Binding-site contacts:
Ligand atom C2 contacts residue ASN264 of chain 1.B at 2.5 Å.
Ligand atom O5 contacts residue ASN264 of chain 1.B at 2.8 Å (h-bond).
Ligand atom C1 contacts residue GLU267 of chain 1.B at 3.7 Å.
Ligand atom O7 contacts residue ASN264 of chain 1.B at 2.9 Å (h-bond).
Ligand atom C5 contacts residue THR266 of chain 1.B at 4.3 Å.
Ligand atom C6 contacts residue GLU267 of chain 1.B at 3.9 Å.
Ligand atom C1 contacts residue ASN264 of chain 1.B at 1.6 Å.
Ligand atom N2 contacts residue ASN264 of chain 1.B at 2.7 Å (h-bond).
Ligand atom C8 contacts residue ASN264 of chain 1.B at 4.1 Å.
Ligand atom C7 contacts residue ASN264 of chain 1.B at 3.0 Å.
Ligand atom O5 contacts residue GLU267 of chain 1.B at 2.9 Å (salt-bridge).
Ligand atom C1 contacts residue THR266 of chain 1.B at 4.1 Å.
Ligand atom C5 contacts residue ASN264 of chain 1.B at 4.0 Å.
Ligand atom C4 contacts residue ASN264 of chain 1.B at 4.5 Å.
Ligand atom C3 contacts residue ASN264 of chain 1.B at 3.9 Å.
Ligand atom C5 contacts residue GLU267 of chain 1.B at 4.0 Å.

Sequence of chain 1.B:
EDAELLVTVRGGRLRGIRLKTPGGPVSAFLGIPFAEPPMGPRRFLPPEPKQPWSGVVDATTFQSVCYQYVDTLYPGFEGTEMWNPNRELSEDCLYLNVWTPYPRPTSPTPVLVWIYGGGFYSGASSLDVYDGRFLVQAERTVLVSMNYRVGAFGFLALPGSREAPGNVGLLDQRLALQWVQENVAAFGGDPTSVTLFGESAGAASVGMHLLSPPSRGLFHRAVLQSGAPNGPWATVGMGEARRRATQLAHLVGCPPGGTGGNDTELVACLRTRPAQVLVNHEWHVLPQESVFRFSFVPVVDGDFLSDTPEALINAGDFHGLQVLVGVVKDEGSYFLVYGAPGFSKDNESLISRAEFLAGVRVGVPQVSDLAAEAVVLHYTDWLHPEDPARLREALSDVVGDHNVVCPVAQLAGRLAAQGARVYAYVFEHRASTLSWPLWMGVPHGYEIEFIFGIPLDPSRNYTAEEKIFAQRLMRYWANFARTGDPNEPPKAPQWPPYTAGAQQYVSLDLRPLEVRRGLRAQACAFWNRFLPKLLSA

The small molecule below binds the protein below.
Small molecule (SMILES): CC(=O)N[C@@H]1[C@@H](O)[C@H](O)[C@@H](CO)O[C@H]1O